Binding-site contacts:
Ligand atom C18 contacts residue LEU308 of chain 1.D at 4.1 Å (hydrophobic).
Ligand atom S11 contacts residue PHE295 of chain 1.D at 3.5 Å.
Ligand atom N6 contacts residue PHE295 of chain 1.D at 3.4 Å.
Ligand atom C7 contacts residue HEM1 of chain 1.T at 2.6 Å.
Ligand atom S11 contacts residue HEM1 of chain 1.T at 1.6 Å.
Ligand atom C17 contacts residue LEU308 of chain 1.D at 4.3 Å (hydrophobic).
Ligand atom C18 contacts residue LEU303 of chain 1.D at 4.4 Å (hydrophobic).
Ligand atom N5 contacts residue ARG127 of chain 1.D at 4.2 Å.
Ligand atom S11 contacts residue LEU308 of chain 1.D at 4.2 Å.
Ligand atom O10 contacts residue PHE295 of chain 1.D at 4.2 Å.
Ligand atom F19 contacts residue PRO33 of chain 1.D at 3.4 Å.
Ligand atom C18 contacts residue ARG312 of chain 1.D at 4.4 Å.
Ligand atom C9 contacts residue PHE295 of chain 1.D at 4.2 Å (hydrophobic).
Ligand atom N8 contacts residue HEM1 of chain 1.T at 3.8 Å.
Ligand atom O10 contacts residue PHE254 of chain 1.D at 4.3 Å.
Ligand atom C17 contacts residue PRO33 of chain 1.D at 3.7 Å (hydrophobic).
Ligand atom C17 contacts residue HEM1 of chain 1.T at 4.5 Å.
Ligand atom N5 contacts residue PHE101 of chain 1.B at 4.2 Å.
Ligand atom C16 contacts residue LEU303 of chain 1.D at 4.0 Å (hydrophobic).
Ligand atom C7 contacts residue PHE295 of chain 1.D at 3.6 Å (hydrophobic).
Ligand atom C13 contacts residue GLU104 of chain 1.B at 4.3 Å.
Ligand atom N3 contacts residue GLU104 of chain 1.B at 4.5 Å.
Ligand atom N6 contacts residue HEM1 of chain 1.T at 2.8 Å.
Ligand atom O10 contacts residue GLU130 of chain 1.D at 3.9 Å.
Ligand atom C12 contacts residue HEM1 of chain 1.T at 3.6 Å.
Ligand atom C9 contacts residue HEM1 of chain 1.T at 4.1 Å.
Ligand atom C18 contacts residue HEM1 of chain 1.T at 3.4 Å.
Ligand atom F19 contacts residue MET299 of chain 1.D at 3.8 Å.
Ligand atom C13 contacts residue HEM1 of chain 1.T at 4.0 Å.
Ligand atom C14 contacts residue GLU104 of chain 1.B at 4.4 Å.
Ligand atom C17 contacts residue LEU303 of chain 1.D at 4.0 Å (hydrophobic).
Ligand atom O10 contacts residue ARG127 of chain 1.D at 3.7 Å.
Ligand atom C4 contacts residue PHE101 of chain 1.B at 4.0 Å (hydrophobic).
Ligand atom F19 contacts residue LEU303 of chain 1.D at 4.0 Å.
Ligand atom S11 contacts residue LEU294 of chain 1.D at 4.4 Å.
Ligand atom C9 contacts residue ARG127 of chain 1.D at 4.4 Å.
Ligand atom C12 contacts residue GLU104 of chain 1.B at 4.0 Å.
Ligand atom C16 contacts residue PRO33 of chain 1.D at 4.0 Å (hydrophobic).

Sequence of chain 1.B:
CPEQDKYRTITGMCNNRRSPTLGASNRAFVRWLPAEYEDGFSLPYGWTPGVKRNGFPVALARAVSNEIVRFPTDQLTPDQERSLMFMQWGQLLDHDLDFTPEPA

Sequence of chain 1.D:
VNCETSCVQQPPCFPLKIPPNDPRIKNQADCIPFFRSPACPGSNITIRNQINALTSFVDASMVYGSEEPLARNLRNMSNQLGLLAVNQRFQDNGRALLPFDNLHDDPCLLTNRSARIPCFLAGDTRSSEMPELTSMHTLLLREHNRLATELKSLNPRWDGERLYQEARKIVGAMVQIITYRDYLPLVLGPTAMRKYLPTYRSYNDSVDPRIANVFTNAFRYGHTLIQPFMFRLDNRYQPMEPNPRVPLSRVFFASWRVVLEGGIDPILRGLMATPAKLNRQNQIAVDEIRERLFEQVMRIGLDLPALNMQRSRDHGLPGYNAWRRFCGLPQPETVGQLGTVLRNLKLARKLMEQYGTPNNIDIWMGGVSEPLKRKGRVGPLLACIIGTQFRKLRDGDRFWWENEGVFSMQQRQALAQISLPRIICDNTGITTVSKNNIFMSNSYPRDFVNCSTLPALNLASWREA

A small-molecule ligand and the protein it binds are described below.
Small molecule (SMILES): O=c1[nH]c(=S)n(Cc2ccc(F)cc2)c2nc[nH]c12